Binding-site contacts:
Ligand atom C4 contacts residue ASN657 of chain 1.A at 4.2 Å.
Ligand atom C2 contacts residue ASN657 of chain 1.A at 2.4 Å.
Ligand atom N2 contacts residue ASN657 of chain 1.A at 2.9 Å (h-bond).
Ligand atom O7 contacts residue ASN657 of chain 1.A at 3.8 Å.
Ligand atom C5 contacts residue ASN657 of chain 1.A at 3.7 Å.
Ligand atom O5 contacts residue ASN657 of chain 1.A at 2.4 Å (h-bond).
Ligand atom C3 contacts residue ASN657 of chain 1.A at 3.8 Å.
Ligand atom C1 contacts residue ASN657 of chain 1.A at 1.4 Å.
Ligand atom C7 contacts residue ASN657 of chain 1.A at 3.5 Å.

The small molecule below binds the protein below.
Small molecule (SMILES): CC(=O)N[C@@H]1[C@@H](O)[C@H](O)[C@@H](CO)O[C@H]1O

Sequence of chain 1.A:
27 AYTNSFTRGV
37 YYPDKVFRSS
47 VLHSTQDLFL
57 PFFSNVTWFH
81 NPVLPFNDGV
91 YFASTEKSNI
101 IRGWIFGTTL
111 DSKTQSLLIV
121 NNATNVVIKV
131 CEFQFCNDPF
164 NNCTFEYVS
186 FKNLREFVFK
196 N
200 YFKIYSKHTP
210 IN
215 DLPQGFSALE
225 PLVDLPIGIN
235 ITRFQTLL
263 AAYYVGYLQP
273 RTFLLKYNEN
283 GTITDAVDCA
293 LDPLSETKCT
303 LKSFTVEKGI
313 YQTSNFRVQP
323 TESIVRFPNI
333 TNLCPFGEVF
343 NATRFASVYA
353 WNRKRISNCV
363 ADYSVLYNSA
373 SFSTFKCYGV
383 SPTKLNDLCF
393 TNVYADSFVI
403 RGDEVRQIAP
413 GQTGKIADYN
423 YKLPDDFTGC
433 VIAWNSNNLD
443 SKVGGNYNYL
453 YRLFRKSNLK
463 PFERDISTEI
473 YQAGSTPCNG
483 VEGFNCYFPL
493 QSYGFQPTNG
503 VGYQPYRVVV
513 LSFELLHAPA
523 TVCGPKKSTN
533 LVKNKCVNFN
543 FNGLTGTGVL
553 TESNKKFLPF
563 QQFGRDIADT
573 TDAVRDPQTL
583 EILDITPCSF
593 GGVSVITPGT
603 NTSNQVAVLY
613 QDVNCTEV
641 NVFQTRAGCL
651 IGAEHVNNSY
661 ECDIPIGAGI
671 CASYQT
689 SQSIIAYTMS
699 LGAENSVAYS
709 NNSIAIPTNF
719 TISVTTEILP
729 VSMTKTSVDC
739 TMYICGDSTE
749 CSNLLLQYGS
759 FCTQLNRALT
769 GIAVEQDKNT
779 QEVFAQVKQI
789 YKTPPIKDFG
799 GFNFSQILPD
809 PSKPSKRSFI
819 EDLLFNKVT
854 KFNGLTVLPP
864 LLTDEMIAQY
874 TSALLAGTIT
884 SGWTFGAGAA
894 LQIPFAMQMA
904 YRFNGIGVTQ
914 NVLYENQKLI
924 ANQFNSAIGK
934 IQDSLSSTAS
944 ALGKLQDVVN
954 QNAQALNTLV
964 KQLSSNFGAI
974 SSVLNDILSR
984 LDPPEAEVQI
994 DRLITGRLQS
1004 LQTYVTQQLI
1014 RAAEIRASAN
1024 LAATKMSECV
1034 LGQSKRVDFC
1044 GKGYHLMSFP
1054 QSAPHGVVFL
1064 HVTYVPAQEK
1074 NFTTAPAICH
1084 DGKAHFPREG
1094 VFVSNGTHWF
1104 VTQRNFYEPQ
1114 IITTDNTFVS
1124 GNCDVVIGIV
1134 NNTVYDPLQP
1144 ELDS